Binding-site contacts:
Ligand atom C5 contacts residue VAL27 of chain 1.A at 4.3 Å (hydrophobic).
Ligand atom C4 contacts residue ASN913 of chain 1.A at 4.3 Å.
Ligand atom N2 contacts residue VAL27 of chain 1.A at 4.3 Å.
Ligand atom C6 contacts residue PHE149 of chain 1.G at 3.7 Å (hydrophobic).
Ligand atom C2 contacts residue ASN913 of chain 1.A at 2.5 Å.
Ligand atom C7 contacts residue ASN913 of chain 1.A at 3.5 Å.
Ligand atom C5 contacts residue TYR912 of chain 1.A at 4.2 Å (hydrophobic).
Ligand atom N2 contacts residue ASN913 of chain 1.A at 2.9 Å (h-bond).
Ligand atom O5 contacts residue ASN913 of chain 1.A at 2.4 Å (h-bond).
Ligand atom C7 contacts residue VAL27 of chain 1.A at 4.1 Å (hydrophobic).
Ligand atom O7 contacts residue ASP25 of chain 1.A at 3.8 Å.
Ligand atom C5 contacts residue ASN913 of chain 1.A at 3.7 Å.
Ligand atom C3 contacts residue ASN913 of chain 1.A at 3.8 Å.
Ligand atom C1 contacts residue ASN913 of chain 1.A at 1.4 Å.
Ligand atom C6 contacts residue VAL27 of chain 1.A at 3.7 Å (hydrophobic).
Ligand atom O5 contacts residue PHE149 of chain 1.G at 4.2 Å.
Ligand atom C8 contacts residue ALA102 of chain 1.G at 4.3 Å (hydrophobic).
Ligand atom C8 contacts residue ASN913 of chain 1.A at 3.6 Å.
Ligand atom C8 contacts residue ASP25 of chain 1.A at 4.1 Å.
Ligand atom O5 contacts residue TYR912 of chain 1.A at 3.5 Å.
Ligand atom O7 contacts residue ASN913 of chain 1.A at 4.3 Å.
Ligand atom O6 contacts residue PHE149 of chain 1.G at 3.4 Å.
Ligand atom C7 contacts residue ASP25 of chain 1.A at 4.3 Å.
Ligand atom C8 contacts residue VAL27 of chain 1.A at 3.6 Å (hydrophobic).
Ligand atom C1 contacts residue TYR912 of chain 1.A at 4.1 Å (hydrophobic).

Sequence of chain 1.A:
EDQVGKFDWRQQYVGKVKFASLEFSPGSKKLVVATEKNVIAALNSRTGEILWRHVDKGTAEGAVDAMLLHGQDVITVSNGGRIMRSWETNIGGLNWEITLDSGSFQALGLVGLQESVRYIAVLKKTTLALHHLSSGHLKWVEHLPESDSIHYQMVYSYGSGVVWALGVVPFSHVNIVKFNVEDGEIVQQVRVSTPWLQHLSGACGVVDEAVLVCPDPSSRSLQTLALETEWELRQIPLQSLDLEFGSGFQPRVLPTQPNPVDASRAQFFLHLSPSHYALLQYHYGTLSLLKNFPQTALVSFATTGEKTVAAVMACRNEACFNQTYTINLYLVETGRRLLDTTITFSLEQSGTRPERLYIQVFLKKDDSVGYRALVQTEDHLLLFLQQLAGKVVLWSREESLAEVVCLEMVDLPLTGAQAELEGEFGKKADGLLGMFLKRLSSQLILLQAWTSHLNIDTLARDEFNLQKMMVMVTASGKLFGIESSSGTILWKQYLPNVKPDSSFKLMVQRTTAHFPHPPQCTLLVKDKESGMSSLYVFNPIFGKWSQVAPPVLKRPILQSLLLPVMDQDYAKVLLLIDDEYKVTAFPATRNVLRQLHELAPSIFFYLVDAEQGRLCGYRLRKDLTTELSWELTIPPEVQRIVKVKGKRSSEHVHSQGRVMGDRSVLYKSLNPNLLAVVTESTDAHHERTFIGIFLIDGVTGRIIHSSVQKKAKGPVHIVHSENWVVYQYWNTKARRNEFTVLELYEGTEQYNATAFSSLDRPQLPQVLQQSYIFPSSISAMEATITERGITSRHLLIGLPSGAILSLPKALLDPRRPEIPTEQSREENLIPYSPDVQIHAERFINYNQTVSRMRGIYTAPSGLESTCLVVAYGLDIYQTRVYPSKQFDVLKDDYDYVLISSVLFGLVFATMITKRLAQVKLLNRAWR

This small molecule binds to this protein.
Small molecule (SMILES): CC(=O)N[C@H]1[C@H](O[C@H]2[C@H](O)[C@@H](NC(C)=O)CO[C@@H]2CO)O[C@H](CO)[C@@H](O)[C@@H]1O

Sequence of chain 1.G:
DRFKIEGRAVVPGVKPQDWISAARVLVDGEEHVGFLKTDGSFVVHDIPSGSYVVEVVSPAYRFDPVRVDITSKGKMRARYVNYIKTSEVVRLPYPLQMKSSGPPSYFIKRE